Binding-site contacts:
Ligand atom O2 contacts residue LYS123 of chain 1.E at 3.0 Å (salt-bridge).
Ligand atom C2 contacts residue ARG25 of chain 1.E at 4.2 Å.
Ligand atom O2 contacts residue PHE45 of chain 1.E at 3.6 Å.
Ligand atom C1 contacts residue THR192 of chain 1.E at 3.9 Å.
Ligand atom O4 contacts residue ARG25 of chain 1.E at 3.8 Å.
Ligand atom O4 contacts residue GLY24 of chain 1.E at 3.3 Å.
Ligand atom O3 contacts residue VAL23 of chain 1.E at 4.1 Å.
Ligand atom O1 contacts residue THR192 of chain 1.E at 3.1 Å (h-bond).
Ligand atom C1 contacts residue GLU73 of chain 1.E at 4.0 Å.
Ligand atom O1 contacts residue ASP102 of chain 1.E at 4.1 Å.
Ligand atom O2 contacts residue GLU71 of chain 1.E at 3.0 Å (salt-bridge).
Ligand atom O3 contacts residue GLY24 of chain 1.E at 3.8 Å.
Ligand atom C1 contacts residue VAL23 of chain 1.E at 3.7 Å (hydrophobic).
Ligand atom O1 contacts residue GLY191 of chain 1.E at 3.5 Å.
Ligand atom C2 contacts residue MG1 of chain 1.W at 2.8 Å.
Ligand atom O1 contacts residue GLU71 of chain 1.E at 3.0 Å (salt-bridge).
Ligand atom C1 contacts residue ARG25 of chain 1.E at 4.0 Å.
Ligand atom C2 contacts residue GLY24 of chain 1.E at 3.6 Å.
Ligand atom O3 contacts residue ARG25 of chain 1.E at 3.1 Å (salt-bridge).
Ligand atom C1 contacts residue GLY24 of chain 1.E at 3.9 Å.
Ligand atom C2 contacts residue LYS123 of chain 1.E at 4.1 Å.
Ligand atom C2 contacts residue PHE45 of chain 1.E at 4.3 Å (hydrophobic).
Ligand atom O3 contacts residue GLY191 of chain 1.E at 4.2 Å.
Ligand atom C2 contacts residue GLU71 of chain 1.E at 3.6 Å.
Ligand atom C1 contacts residue GLU71 of chain 1.E at 3.6 Å.
Ligand atom C1 contacts residue GLY191 of chain 1.E at 4.2 Å.
Ligand atom O2 contacts residue VAL23 of chain 1.E at 4.2 Å.
Ligand atom C2 contacts residue VAL23 of chain 1.E at 4.0 Å (hydrophobic).
Ligand atom C1 contacts residue HIS30 of chain 1.E at 4.0 Å.
Ligand atom O2 contacts residue ASP102 of chain 1.E at 3.2 Å (salt-bridge).
Ligand atom O1 contacts residue GLU73 of chain 1.E at 2.8 Å (salt-bridge).
Ligand atom O3 contacts residue HIS30 of chain 1.E at 3.3 Å.
Ligand atom O3 contacts residue MG1 of chain 1.W at 3.9 Å.
Ligand atom O1 contacts residue MG1 of chain 1.W at 1.9 Å.
Ligand atom C1 contacts residue MG1 of chain 1.W at 2.7 Å.
Ligand atom O4 contacts residue MG1 of chain 1.W at 4.0 Å.
Ligand atom O1 contacts residue VAL23 of chain 1.E at 3.7 Å.
Ligand atom O2 contacts residue MG1 of chain 1.W at 2.1 Å.
Ligand atom O3 contacts residue THR192 of chain 1.E at 3.8 Å.
Ligand atom O2 contacts residue GLU73 of chain 1.E at 4.2 Å.

Sequence of chain 1.E:
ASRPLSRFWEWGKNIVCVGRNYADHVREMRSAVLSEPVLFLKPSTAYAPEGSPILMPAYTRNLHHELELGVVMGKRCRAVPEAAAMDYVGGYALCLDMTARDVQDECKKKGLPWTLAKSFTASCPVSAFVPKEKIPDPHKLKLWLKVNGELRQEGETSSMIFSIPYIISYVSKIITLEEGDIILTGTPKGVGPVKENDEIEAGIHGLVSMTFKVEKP

A small-molecule ligand and the protein it binds are described below.
Small molecule (SMILES): O=C([O-])C(=O)[O-]